Binding-site contacts:
Ligand atom C10 contacts residue LEU83 of chain 1.A at 3.3 Å (hydrophobic).
Ligand atom C06 contacts residue GLN85 of chain 1.A at 4.0 Å.
Ligand atom C09 contacts residue PHE82 of chain 1.A at 3.9 Å (hydrophobic).
Ligand atom N01 contacts residue LEU83 of chain 1.A at 2.8 Å (h-bond).
Ligand atom C20 contacts residue ASN132 of chain 1.A at 3.7 Å.
Ligand atom O22 contacts residue LYS89 of chain 1.A at 3.1 Å (salt-bridge).
Ligand atom C07 contacts residue ILE10 of chain 1.A at 3.5 Å (hydrophobic).
Ligand atom N03 contacts residue LEU83 of chain 1.A at 3.0 Å (h-bond).
Ligand atom C13 contacts residue LEU134 of chain 1.A at 3.6 Å (hydrophobic).
Ligand atom C11 contacts residue LYS89 of chain 1.A at 3.7 Å.
Ligand atom C19 contacts residue ASP145 of chain 1.A at 3.4 Å.
Ligand atom C15 contacts residue GLU81 of chain 1.A at 3.4 Å.
Ligand atom C21 contacts residue GLN131 of chain 1.A at 3.7 Å.
Ligand atom C15 contacts residue LEU83 of chain 1.A at 3.7 Å (hydrophobic).
Ligand atom C16 contacts residue VAL18 of chain 1.A at 4.0 Å (hydrophobic).
Ligand atom N02 contacts residue ILE10 of chain 1.A at 3.7 Å.
Ligand atom C15 contacts residue ALA31 of chain 1.A at 3.5 Å (hydrophobic).
Ligand atom C18 contacts residue PHE80 of chain 1.A at 3.5 Å (hydrophobic).
Ligand atom C10 contacts residue GLN85 of chain 1.A at 3.9 Å.
Ligand atom C10 contacts residue HIS84 of chain 1.A at 3.7 Å.
Ligand atom C14 contacts residue LEU134 of chain 1.A at 3.8 Å (hydrophobic).
Ligand atom C20 contacts residue ASP145 of chain 1.A at 3.9 Å.
Ligand atom C09 contacts residue LEU83 of chain 1.A at 3.5 Å (hydrophobic).
Ligand atom C08 contacts residue ILE10 of chain 1.A at 3.6 Å (hydrophobic).
Ligand atom C14 contacts residue ALA31 of chain 1.A at 3.6 Å (hydrophobic).
Ligand atom C05 contacts residue GLN85 of chain 1.A at 3.9 Å.
Ligand atom C12 contacts residue LEU83 of chain 1.A at 3.8 Å (hydrophobic).
Ligand atom N03 contacts residue GLU81 of chain 1.A at 3.9 Å.
Ligand atom C05 contacts residue HIS84 of chain 1.A at 3.6 Å.
Ligand atom O23 contacts residue LYS89 of chain 1.A at 3.3 Å.
Ligand atom C08 contacts residue LEU134 of chain 1.A at 3.9 Å (hydrophobic).
Ligand atom N02 contacts residue LEU134 of chain 1.A at 3.4 Å.
Ligand atom N01 contacts residue PHE82 of chain 1.A at 3.4 Å.
Ligand atom C12 contacts residue LEU134 of chain 1.A at 3.7 Å (hydrophobic).
Ligand atom C10 contacts residue PHE82 of chain 1.A at 3.5 Å (hydrophobic).
Ligand atom N03 contacts residue ALA31 of chain 1.A at 3.9 Å.
Ligand atom C07 contacts residue ASP86 of chain 1.A at 3.8 Å.
Ligand atom C15 contacts residue LEU134 of chain 1.A at 3.9 Å (hydrophobic).
Ligand atom C17 contacts residue VAL18 of chain 1.A at 3.6 Å (hydrophobic).
Ligand atom N03 contacts residue PHE82 of chain 1.A at 3.8 Å.

Sequence of chain 1.A:
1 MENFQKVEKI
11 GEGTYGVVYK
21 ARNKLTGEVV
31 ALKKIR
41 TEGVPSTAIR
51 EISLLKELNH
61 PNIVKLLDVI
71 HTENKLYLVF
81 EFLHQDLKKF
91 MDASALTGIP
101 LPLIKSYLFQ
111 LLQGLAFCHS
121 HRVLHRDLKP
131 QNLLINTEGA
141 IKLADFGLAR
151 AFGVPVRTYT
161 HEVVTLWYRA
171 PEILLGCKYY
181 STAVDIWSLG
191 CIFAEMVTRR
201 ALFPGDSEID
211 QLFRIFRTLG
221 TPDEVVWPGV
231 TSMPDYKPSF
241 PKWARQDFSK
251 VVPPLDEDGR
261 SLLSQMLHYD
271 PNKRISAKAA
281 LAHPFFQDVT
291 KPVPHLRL

The protein below binds the small molecule below.
Small molecule (SMILES): O=C(O)c1ccc(Nc2nccc(Nc3ccccc3)n2)cc1